The small molecule below binds the protein below.
Small molecule (SMILES): NS(=O)(=O)c1cc2c(cc1Cl)N[C@H]([C@H]1C[C@H]3C=C[C@@H]1C3)NS2(=O)=O

Sequence of chain 1.D:
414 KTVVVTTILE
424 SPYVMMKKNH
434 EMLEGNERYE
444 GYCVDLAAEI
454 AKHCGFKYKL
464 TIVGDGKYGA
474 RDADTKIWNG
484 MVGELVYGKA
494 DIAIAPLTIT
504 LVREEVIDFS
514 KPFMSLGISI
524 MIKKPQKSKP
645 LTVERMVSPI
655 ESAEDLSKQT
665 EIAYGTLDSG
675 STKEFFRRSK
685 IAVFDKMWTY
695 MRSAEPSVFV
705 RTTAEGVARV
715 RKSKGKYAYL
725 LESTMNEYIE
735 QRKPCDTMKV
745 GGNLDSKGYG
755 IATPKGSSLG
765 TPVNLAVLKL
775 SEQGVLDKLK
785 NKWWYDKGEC

Sequence of chain 1.A:
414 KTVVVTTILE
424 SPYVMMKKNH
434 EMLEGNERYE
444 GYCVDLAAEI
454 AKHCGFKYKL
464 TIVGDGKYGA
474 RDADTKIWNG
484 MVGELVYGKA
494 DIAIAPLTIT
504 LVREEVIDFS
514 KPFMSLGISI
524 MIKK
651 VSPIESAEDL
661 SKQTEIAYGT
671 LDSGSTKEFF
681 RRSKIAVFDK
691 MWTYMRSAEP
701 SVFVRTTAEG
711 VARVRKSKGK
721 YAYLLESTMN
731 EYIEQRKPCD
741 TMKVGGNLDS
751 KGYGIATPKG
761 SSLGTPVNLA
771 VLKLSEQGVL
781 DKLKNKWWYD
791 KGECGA

Binding-site contacts:
Ligand atom C4 contacts residue ILE502 of chain 1.D at 3.9 Å (hydrophobic).
Ligand atom C3 contacts residue LYS751 of chain 1.D at 3.7 Å.
Ligand atom C11 contacts residue SER750 of chain 1.D at 3.7 Å.
Ligand atom C4 contacts residue LYS751 of chain 1.D at 3.8 Å.
Ligand atom O4 contacts residue MET517 of chain 1.A at 3.9 Å.
Ligand atom C1 contacts residue PRO515 of chain 1.A at 3.2 Å (hydrophobic).
Ligand atom O1 contacts residue LYS751 of chain 1.D at 3.6 Å.
Ligand atom O4 contacts residue LYS784 of chain 1.A at 3.2 Å.
Ligand atom O3 contacts residue SER518 of chain 1.A at 3.5 Å (h-bond).
Ligand atom CL contacts residue LEU780 of chain 1.A at 3.4 Å.
Ligand atom N2 contacts residue PRO515 of chain 1.A at 3.6 Å (h-bond).
Ligand atom C3 contacts residue GLY752 of chain 1.D at 3.4 Å.
Ligand atom C5 contacts residue LEU772 of chain 1.A at 3.7 Å (hydrophobic).
Ligand atom C10 contacts residue SER750 of chain 1.D at 3.8 Å.
Ligand atom C12 contacts residue PHE516 of chain 1.A at 3.9 Å (hydrophobic).
Ligand atom C10 contacts residue SER775 of chain 1.A at 3.6 Å.
Ligand atom O3 contacts residue MET517 of chain 1.A at 3.6 Å.
Ligand atom O2 contacts residue PRO515 of chain 1.A at 3.7 Å.
Ligand atom C11 contacts residue SER518 of chain 1.A at 3.6 Å.
Ligand atom C13 contacts residue PHE516 of chain 1.A at 3.9 Å (hydrophobic).
Ligand atom N2 contacts residue SER750 of chain 1.D at 3.6 Å.
Ligand atom C11 contacts residue MET517 of chain 1.A at 3.8 Å (hydrophobic).
Ligand atom N3 contacts residue ASP781 of chain 1.A at 3.2 Å (salt-bridge).
Ligand atom C12 contacts residue SER750 of chain 1.D at 3.8 Å.
Ligand atom N1 contacts residue PRO515 of chain 1.A at 2.5 Å (h-bond).
Ligand atom C2 contacts residue PRO515 of chain 1.A at 3.9 Å (hydrophobic).
Ligand atom S1 contacts residue PRO515 of chain 1.A at 3.6 Å (h-bond).
Ligand atom O2 contacts residue MET517 of chain 1.A at 3.3 Å.
Ligand atom N3 contacts residue SER750 of chain 1.D at 3.6 Å (h-bond).
Ligand atom C14 contacts residue SER775 of chain 1.A at 3.3 Å.
Ligand atom C9 contacts residue SER750 of chain 1.D at 3.9 Å.
Ligand atom C6 contacts residue SER775 of chain 1.A at 3.6 Å.
Ligand atom C4 contacts residue GLY752 of chain 1.D at 3.6 Å.
Ligand atom CL contacts residue ASP781 of chain 1.A at 3.2 Å.
Ligand atom C7 contacts residue LYS514 of chain 1.A at 3.7 Å.
Ligand atom C8 contacts residue PRO515 of chain 1.A at 3.2 Å (hydrophobic).
Ligand atom N2 contacts residue SER775 of chain 1.A at 3.0 Å (h-bond).
Ligand atom C7 contacts residue LEU772 of chain 1.A at 3.8 Å (hydrophobic).
Ligand atom O2 contacts residue SER518 of chain 1.A at 2.9 Å (h-bond).
Ligand atom C14 contacts residue LEU780 of chain 1.A at 4.0 Å (hydrophobic).